Sequence of chain 2.B:
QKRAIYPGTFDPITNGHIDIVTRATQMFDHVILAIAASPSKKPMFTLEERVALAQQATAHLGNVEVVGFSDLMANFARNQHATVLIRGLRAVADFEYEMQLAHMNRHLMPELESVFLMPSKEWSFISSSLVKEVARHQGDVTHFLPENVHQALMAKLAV

The protein below binds the small molecule below.
Small molecule (SMILES): Cc1nc2cccc(O)c2[nH]1

Binding-site contacts:
Ligand atom O5 contacts residue MET74 of chain 9.B at 3.1 Å.
Ligand atom C2 contacts residue LEU131 of chain 2.B at 4.1 Å (hydrophobic).
Ligand atom C2 contacts residue LEU102 of chain 9.B at 4.2 Å (hydrophobic).
Ligand atom N8 contacts residue HIS138 of chain 2.B at 4.3 Å.
Ligand atom C11 contacts residue HIS138 of chain 2.B at 3.6 Å.
Ligand atom C9 contacts residue MET74 of chain 9.B at 4.0 Å (hydrophobic).
Ligand atom C7 contacts residue LEU73 of chain 9.B at 4.3 Å (hydrophobic).
Ligand atom C4 contacts residue ASN106 of chain 9.B at 3.2 Å.
Ligand atom O5 contacts residue ALA75 of chain 9.B at 3.1 Å (h-bond).
Ligand atom C9 contacts residue GLU134 of chain 2.B at 3.9 Å.
Ligand atom C11 contacts residue ASP72 of chain 9.B at 3.7 Å.
Ligand atom C2 contacts residue VAL135 of chain 2.B at 3.6 Å (hydrophobic).
Ligand atom C4 contacts residue ALA75 of chain 9.B at 4.3 Å (hydrophobic).
Ligand atom C1 contacts residue ASN106 of chain 9.B at 3.1 Å.
Ligand atom C6 contacts residue LEU73 of chain 9.B at 3.5 Å (hydrophobic).
Ligand atom C9 contacts residue HIS138 of chain 2.B at 4.2 Å.
Ligand atom C1 contacts residue VAL135 of chain 2.B at 4.1 Å (hydrophobic).
Ligand atom O5 contacts residue LEU109 of chain 9.B at 4.0 Å.
Ligand atom C2 contacts residue MET105 of chain 9.B at 3.8 Å (hydrophobic).
Ligand atom C3 contacts residue LEU102 of chain 9.B at 4.2 Å (hydrophobic).
Ligand atom C11 contacts residue MET74 of chain 9.B at 4.2 Å (hydrophobic).
Ligand atom C7 contacts residue GLU134 of chain 2.B at 3.8 Å.
Ligand atom O5 contacts residue LEU73 of chain 9.B at 3.5 Å.
Ligand atom C11 contacts residue GLU134 of chain 2.B at 4.3 Å.
Ligand atom C9 contacts residue LEU73 of chain 9.B at 4.4 Å (hydrophobic).
Ligand atom N8 contacts residue GLU134 of chain 2.B at 2.9 Å (salt-bridge).
Ligand atom C3 contacts residue GLU134 of chain 2.B at 3.9 Å.
Ligand atom C4 contacts residue LEU109 of chain 9.B at 4.3 Å (hydrophobic).
Ligand atom O5 contacts residue ASN106 of chain 9.B at 2.6 Å (h-bond).
Ligand atom N10 contacts residue LEU73 of chain 9.B at 3.6 Å.
Ligand atom C3 contacts residue LEU131 of chain 2.B at 4.2 Å (hydrophobic).
Ligand atom C1 contacts residue MET105 of chain 9.B at 3.9 Å (hydrophobic).
Ligand atom C6 contacts residue MET74 of chain 9.B at 3.6 Å (hydrophobic).
Ligand atom C4 contacts residue MET74 of chain 9.B at 3.5 Å (hydrophobic).
Ligand atom C1 contacts residue LEU109 of chain 9.B at 3.9 Å (hydrophobic).
Ligand atom C3 contacts residue VAL135 of chain 2.B at 3.9 Å (hydrophobic).
Ligand atom C2 contacts residue ASN106 of chain 9.B at 4.4 Å.
Ligand atom C1 contacts residue LEU73 of chain 9.B at 4.2 Å (hydrophobic).
Ligand atom C4 contacts residue LEU73 of chain 9.B at 3.5 Å (hydrophobic).
Ligand atom N10 contacts residue MET74 of chain 9.B at 2.9 Å (h-bond).

Sequence of chain 9.B:
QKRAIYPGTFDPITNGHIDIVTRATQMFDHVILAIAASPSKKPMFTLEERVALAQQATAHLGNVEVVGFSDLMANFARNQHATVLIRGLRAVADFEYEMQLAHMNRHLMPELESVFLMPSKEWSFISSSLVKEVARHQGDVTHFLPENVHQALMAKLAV